Sequence of chain 50.C:
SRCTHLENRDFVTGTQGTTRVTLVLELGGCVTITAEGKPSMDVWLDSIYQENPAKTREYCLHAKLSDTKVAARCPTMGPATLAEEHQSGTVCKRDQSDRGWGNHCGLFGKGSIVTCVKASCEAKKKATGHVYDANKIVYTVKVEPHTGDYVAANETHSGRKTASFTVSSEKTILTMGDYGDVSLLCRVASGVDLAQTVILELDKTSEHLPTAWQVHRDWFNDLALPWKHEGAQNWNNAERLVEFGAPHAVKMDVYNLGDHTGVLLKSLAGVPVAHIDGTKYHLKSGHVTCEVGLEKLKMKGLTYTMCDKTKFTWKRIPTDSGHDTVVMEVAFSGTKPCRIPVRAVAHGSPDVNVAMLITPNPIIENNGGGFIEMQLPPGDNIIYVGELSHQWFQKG

Sequence of chain 50.A:
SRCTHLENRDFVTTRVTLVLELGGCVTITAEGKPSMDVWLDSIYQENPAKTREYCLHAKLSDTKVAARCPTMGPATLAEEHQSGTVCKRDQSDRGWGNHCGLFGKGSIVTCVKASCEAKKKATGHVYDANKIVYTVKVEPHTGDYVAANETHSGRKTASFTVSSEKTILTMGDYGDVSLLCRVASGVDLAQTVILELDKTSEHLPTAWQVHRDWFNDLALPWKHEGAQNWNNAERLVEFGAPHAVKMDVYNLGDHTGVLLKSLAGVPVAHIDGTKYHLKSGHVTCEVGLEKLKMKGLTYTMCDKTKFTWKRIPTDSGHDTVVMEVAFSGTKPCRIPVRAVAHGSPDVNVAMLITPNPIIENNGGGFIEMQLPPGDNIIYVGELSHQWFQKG

Binding-site contacts:
Ligand atom C1 contacts residue HIS104 of chain 50.A at 3.4 Å.
Ligand atom C3 contacts residue GLU155 of chain 50.C at 3.7 Å.
Ligand atom C7 contacts residue ASN154 of chain 50.C at 3.3 Å.
Ligand atom C5 contacts residue ASN154 of chain 50.C at 3.6 Å.
Ligand atom C5 contacts residue HIS104 of chain 50.A at 3.6 Å.
Ligand atom O5 contacts residue ASN154 of chain 50.C at 2.3 Å (h-bond).
Ligand atom C2 contacts residue ASN154 of chain 50.C at 2.4 Å.
Ligand atom C7 contacts residue GLU155 of chain 50.C at 3.9 Å.
Ligand atom O7 contacts residue ASN154 of chain 50.C at 3.2 Å (h-bond).
Ligand atom C8 contacts residue ASN154 of chain 50.C at 3.6 Å.
Ligand atom C1 contacts residue GLU155 of chain 50.C at 3.9 Å.
Ligand atom C8 contacts residue GLU155 of chain 50.C at 3.8 Å.
Ligand atom O5 contacts residue HIS104 of chain 50.A at 3.1 Å (h-bond).
Ligand atom N2 contacts residue GLU155 of chain 50.C at 3.0 Å (salt-bridge).
Ligand atom C3 contacts residue ASN154 of chain 50.C at 3.7 Å.
Ligand atom C6 contacts residue HIS104 of chain 50.A at 4.0 Å.
Ligand atom C1 contacts residue ASN154 of chain 50.C at 1.4 Å.
Ligand atom C2 contacts residue GLU155 of chain 50.C at 3.7 Å.
Ligand atom C4 contacts residue ASN154 of chain 50.C at 4.2 Å.
Ligand atom O3 contacts residue GLU155 of chain 50.C at 4.3 Å.
Ligand atom N2 contacts residue ASN154 of chain 50.C at 2.9 Å (h-bond).

This small molecule binds to this protein.
Small molecule (SMILES): CC(=O)N[C@@H]1[C@@H](O)[C@H](O)[C@@H](CO)O[C@H]1O